Sequence of chain 1.A:
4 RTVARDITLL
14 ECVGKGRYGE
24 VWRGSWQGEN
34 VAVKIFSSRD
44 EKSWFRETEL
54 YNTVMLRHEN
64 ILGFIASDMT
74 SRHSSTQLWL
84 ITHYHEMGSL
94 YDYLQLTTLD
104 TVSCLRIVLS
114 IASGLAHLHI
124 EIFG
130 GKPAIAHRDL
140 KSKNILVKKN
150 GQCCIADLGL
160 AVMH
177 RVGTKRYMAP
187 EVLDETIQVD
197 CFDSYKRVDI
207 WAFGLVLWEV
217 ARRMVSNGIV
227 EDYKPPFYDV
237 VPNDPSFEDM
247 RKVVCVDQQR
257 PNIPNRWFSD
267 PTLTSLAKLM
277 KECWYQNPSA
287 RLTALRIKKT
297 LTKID

This protein binds this small molecule.
Small molecule (SMILES): COc1cc(-c2cncc(-c3ccc(C4CCN(C)CC4)cc3)c2C)cc(OC)c1OC

Binding-site contacts:
Ligand atom C05 contacts residue ALA7 of chain 1.A at 4.2 Å (hydrophobic).
Ligand atom C07 contacts residue VAL6 of chain 1.A at 3.5 Å (hydrophobic).
Ligand atom C20 contacts residue EDO1 of chain 1.P at 4.2 Å.
Ligand atom N08 contacts residue ALA7 of chain 1.A at 4.0 Å.
Ligand atom C22 contacts residue LU81 of chain 1.K at 4.2 Å.
Ligand atom C16 contacts residue ARG4 of chain 1.A at 3.8 Å.
Ligand atom C04 contacts residue TRP29 of chain 1.A at 4.1 Å (hydrophobic).
Ligand atom C09 contacts residue LU81 of chain 1.K at 3.6 Å.
Ligand atom C26 contacts residue ARG8 of chain 1.A at 3.8 Å.
Ligand atom C03 contacts residue ARG8 of chain 1.A at 4.2 Å.
Ligand atom C09 contacts residue VAL6 of chain 1.A at 4.2 Å (hydrophobic).
Ligand atom C14 contacts residue LU81 of chain 1.K at 4.0 Å.
Ligand atom C06 contacts residue VAL6 of chain 1.A at 3.7 Å (hydrophobic).
Ligand atom C32 contacts residue ILE84 of chain 1.A at 4.2 Å (hydrophobic).
Ligand atom C22 contacts residue EDO1 of chain 1.P at 3.7 Å.
Ligand atom C12 contacts residue LU81 of chain 1.K at 3.4 Å.
Ligand atom C17 contacts residue LU81 of chain 1.K at 3.7 Å.
Ligand atom C07 contacts residue ALA7 of chain 1.A at 3.4 Å (hydrophobic).
Ligand atom C29 contacts residue ARG8 of chain 1.A at 3.5 Å.
Ligand atom C21 contacts residue EDO1 of chain 1.P at 3.8 Å.
Ligand atom C13 contacts residue LU81 of chain 1.K at 3.5 Å.
Ligand atom C07 contacts residue TRP29 of chain 1.A at 3.9 Å (hydrophobic).
Ligand atom C05 contacts residue VAL6 of chain 1.A at 4.0 Å (hydrophobic).
Ligand atom C26 contacts residue VAL6 of chain 1.A at 3.5 Å (hydrophobic).
Ligand atom C27 contacts residue ARG8 of chain 1.A at 3.4 Å.
Ligand atom C15 contacts residue LU81 of chain 1.K at 4.0 Å.
Ligand atom C10 contacts residue LU81 of chain 1.K at 3.8 Å.
Ligand atom C32 contacts residue ALA69 of chain 1.A at 3.7 Å (hydrophobic).
Ligand atom C23 contacts residue LU81 of chain 1.K at 4.0 Å.
Ligand atom N08 contacts residue LU81 of chain 1.K at 4.2 Å.
Ligand atom C30 contacts residue ARG8 of chain 1.A at 3.7 Å.
Ligand atom C11 contacts residue LU81 of chain 1.K at 3.5 Å.
Ligand atom O28 contacts residue ARG8 of chain 1.A at 2.9 Å (salt-bridge).
Ligand atom N08 contacts residue VAL6 of chain 1.A at 3.9 Å.
Ligand atom C04 contacts residue ALA7 of chain 1.A at 3.9 Å (hydrophobic).
Ligand atom C01 contacts residue TRP29 of chain 1.A at 3.7 Å (hydrophobic).
Ligand atom C24 contacts residue VAL6 of chain 1.A at 4.1 Å (hydrophobic).
Ligand atom C22 contacts residue ARG4 of chain 1.A at 3.8 Å.
Ligand atom O31 contacts residue ARG8 of chain 1.A at 3.9 Å.
Ligand atom C16 contacts residue LU81 of chain 1.K at 3.8 Å.